Binding-site contacts:
Ligand atom N2 contacts residue ASN154 of chain 22.C at 3.8 Å.
Ligand atom C8 contacts residue THR156 of chain 22.C at 4.0 Å.
Ligand atom C8 contacts residue ASN154 of chain 22.C at 3.6 Å.
Ligand atom C7 contacts residue THR156 of chain 22.C at 3.9 Å.
Ligand atom O6 contacts residue MET151 of chain 22.C at 3.4 Å.
Ligand atom O5 contacts residue ASN154 of chain 22.C at 4.0 Å.
Ligand atom C2 contacts residue ASN154 of chain 22.C at 3.5 Å.
Ligand atom C2 contacts residue THR156 of chain 22.C at 4.2 Å.
Ligand atom C1 contacts residue THR156 of chain 22.C at 3.6 Å.
Ligand atom C6 contacts residue MET151 of chain 22.C at 4.5 Å (hydrophobic).
Ligand atom C7 contacts residue ASN154 of chain 22.C at 3.3 Å.
Ligand atom C1 contacts residue ASN154 of chain 22.C at 3.4 Å.
Ligand atom O7 contacts residue ASN154 of chain 22.C at 2.6 Å (h-bond).
Ligand atom N2 contacts residue THR156 of chain 22.C at 3.6 Å (h-bond).

Sequence of chain 22.C:
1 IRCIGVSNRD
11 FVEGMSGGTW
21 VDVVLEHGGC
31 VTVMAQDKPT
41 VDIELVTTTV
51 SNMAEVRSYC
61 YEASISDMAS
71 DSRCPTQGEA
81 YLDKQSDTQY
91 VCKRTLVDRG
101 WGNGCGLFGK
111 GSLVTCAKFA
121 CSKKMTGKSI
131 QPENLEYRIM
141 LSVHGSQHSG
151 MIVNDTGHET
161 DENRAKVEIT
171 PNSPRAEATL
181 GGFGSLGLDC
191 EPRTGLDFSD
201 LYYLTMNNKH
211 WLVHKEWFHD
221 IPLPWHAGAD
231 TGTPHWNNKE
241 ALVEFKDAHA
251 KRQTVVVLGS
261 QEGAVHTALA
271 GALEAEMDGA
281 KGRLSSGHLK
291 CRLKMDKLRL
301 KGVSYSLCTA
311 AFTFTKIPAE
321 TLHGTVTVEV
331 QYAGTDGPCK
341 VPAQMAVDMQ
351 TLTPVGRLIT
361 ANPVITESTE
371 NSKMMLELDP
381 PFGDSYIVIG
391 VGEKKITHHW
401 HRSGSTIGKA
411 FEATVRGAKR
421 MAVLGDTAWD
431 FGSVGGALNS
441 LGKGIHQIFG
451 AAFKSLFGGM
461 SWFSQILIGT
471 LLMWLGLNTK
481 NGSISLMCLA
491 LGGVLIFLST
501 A

A protein and the small-molecule ligand that binds it are described below.
Small molecule (SMILES): CC(=O)N[C@H]1[C@H](O[C@H]2[C@H](O)[C@@H](NC(C)=O)CO[C@@H]2CO)O[C@H](CO)[C@@H](O)[C@@H]1O